Sequence of chain 1.C:
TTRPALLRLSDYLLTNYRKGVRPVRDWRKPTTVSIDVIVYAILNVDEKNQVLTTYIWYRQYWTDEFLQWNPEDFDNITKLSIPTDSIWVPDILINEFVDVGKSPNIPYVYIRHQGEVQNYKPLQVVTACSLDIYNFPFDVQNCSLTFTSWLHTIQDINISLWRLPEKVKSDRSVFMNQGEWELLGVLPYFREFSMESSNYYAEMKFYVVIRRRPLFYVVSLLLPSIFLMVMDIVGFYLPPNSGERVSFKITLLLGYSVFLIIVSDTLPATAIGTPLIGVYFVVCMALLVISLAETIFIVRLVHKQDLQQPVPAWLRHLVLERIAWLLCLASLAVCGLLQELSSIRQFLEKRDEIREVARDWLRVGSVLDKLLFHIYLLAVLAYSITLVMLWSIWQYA

Binding-site contacts:
Ligand atom C8 contacts residue PHE295 of chain 1.C at 4.2 Å (hydrophobic).
Ligand atom C3 contacts residue ASN263 of chain 1.C at 3.8 Å.
Ligand atom C5 contacts residue ASN263 of chain 1.C at 3.6 Å.
Ligand atom C8 contacts residue ILE259 of chain 1.C at 3.9 Å (hydrophobic).
Ligand atom C4 contacts residue PHE295 of chain 1.C at 4.4 Å (hydrophobic).
Ligand atom C4 contacts residue ASN263 of chain 1.C at 4.2 Å.
Ligand atom C7 contacts residue PHE295 of chain 1.C at 4.5 Å (hydrophobic).
Ligand atom C5 contacts residue PHE295 of chain 1.C at 3.9 Å (hydrophobic).
Ligand atom C6 contacts residue SER265 of chain 1.C at 3.9 Å.
Ligand atom C5 contacts residue ILE264 of chain 1.C at 4.1 Å (hydrophobic).
Ligand atom C7 contacts residue ASN263 of chain 1.C at 3.2 Å.
Ligand atom O4 contacts residue PHE295 of chain 1.C at 4.3 Å.
Ligand atom O5 contacts residue PHE295 of chain 1.C at 4.1 Å.
Ligand atom C7 contacts residue GLU297 of chain 1.C at 4.4 Å.
Ligand atom O6 contacts residue SER265 of chain 1.C at 3.6 Å.
Ligand atom C2 contacts residue GLU297 of chain 1.C at 4.4 Å.
Ligand atom C1 contacts residue ILE264 of chain 1.C at 4.4 Å (hydrophobic).
Ligand atom O7 contacts residue PHE295 of chain 1.C at 4.0 Å.
Ligand atom C8 contacts residue ASN263 of chain 1.C at 4.4 Å.
Ligand atom C3 contacts residue PHE295 of chain 1.C at 4.2 Å (hydrophobic).
Ligand atom C6 contacts residue ILE264 of chain 1.C at 3.9 Å (hydrophobic).
Ligand atom N2 contacts residue ILE259 of chain 1.C at 4.2 Å.
Ligand atom N2 contacts residue ASN263 of chain 1.C at 2.9 Å (h-bond).
Ligand atom O5 contacts residue ASN263 of chain 1.C at 2.3 Å (h-bond).
Ligand atom C2 contacts residue ASN263 of chain 1.C at 2.5 Å.
Ligand atom O7 contacts residue ASN263 of chain 1.C at 3.1 Å (h-bond).
Ligand atom C8 contacts residue GLU297 of chain 1.C at 4.2 Å.
Ligand atom C7 contacts residue ILE259 of chain 1.C at 4.4 Å (hydrophobic).
Ligand atom N2 contacts residue GLU297 of chain 1.C at 3.5 Å (salt-bridge).
Ligand atom C1 contacts residue ASN263 of chain 1.C at 1.4 Å.
Ligand atom C3 contacts residue GLU297 of chain 1.C at 4.2 Å.
Ligand atom O5 contacts residue ILE264 of chain 1.C at 3.6 Å.
Ligand atom C1 contacts residue PHE295 of chain 1.C at 3.8 Å (hydrophobic).

The protein below binds the small molecule below.
Small molecule (SMILES): CC(=O)N[C@H]1[C@H](O[C@H]2[C@H](O)[C@@H](NC(C)=O)CO[C@@H]2CO)O[C@H](CO)[C@@H](O)[C@@H]1O